Binding-site contacts:
Ligand atom O2 contacts residue ALA1079 of chain 1.A at 4.0 Å.
Ligand atom O2 contacts residue PHE914 of chain 1.A at 3.6 Å.
Ligand atom C1' contacts residue PHE1009 of chain 1.A at 3.9 Å (hydrophobic).
Ligand atom C1' contacts residue THR1010 of chain 1.A at 3.6 Å.
Ligand atom C1 contacts residue PHE1009 of chain 1.A at 3.7 Å (hydrophobic).
Ligand atom O2' contacts residue THR1010 of chain 1.A at 2.8 Å (h-bond).
Ligand atom C5 contacts residue SER876 of chain 1.A at 3.9 Å.
Ligand atom C4 contacts residue LEU873 of chain 1.A at 3.8 Å (hydrophobic).
Ligand atom C1' contacts residue SER1008 of chain 1.A at 4.2 Å.
Ligand atom C2 contacts residue GLU802 of chain 1.A at 4.2 Å.
Ligand atom O2 contacts residue MOS1 of chain 1.F at 3.9 Å.
Ligand atom O2' contacts residue ARG880 of chain 1.A at 2.9 Å (salt-bridge).
Ligand atom C3 contacts residue PHE1009 of chain 1.A at 3.7 Å (hydrophobic).
Ligand atom C4 contacts residue GLU802 of chain 1.A at 3.9 Å.
Ligand atom O1' contacts residue ARG880 of chain 1.A at 3.0 Å (salt-bridge).
Ligand atom C1' contacts residue ARG880 of chain 1.A at 3.4 Å.
Ligand atom C6 contacts residue PHE1009 of chain 1.A at 3.9 Å (hydrophobic).
Ligand atom C4 contacts residue PHE914 of chain 1.A at 4.1 Å (hydrophobic).
Ligand atom O2' contacts residue PHE1009 of chain 1.A at 3.6 Å.
Ligand atom C6 contacts residue SER876 of chain 1.A at 4.0 Å.
Ligand atom C3 contacts residue PHE914 of chain 1.A at 3.6 Å (hydrophobic).
Ligand atom C5 contacts residue VAL1011 of chain 1.A at 3.6 Å (hydrophobic).
Ligand atom C6 contacts residue THR1010 of chain 1.A at 3.4 Å.
Ligand atom C4 contacts residue PHE1009 of chain 1.A at 3.9 Å (hydrophobic).
Ligand atom O1' contacts residue ALA1079 of chain 1.A at 3.8 Å.
Ligand atom C1' contacts residue PHE914 of chain 1.A at 3.7 Å (hydrophobic).
Ligand atom C4 contacts residue LEU1014 of chain 1.A at 3.6 Å (hydrophobic).
Ligand atom C1 contacts residue THR1010 of chain 1.A at 4.0 Å.
Ligand atom O2 contacts residue PHE1009 of chain 1.A at 4.1 Å.
Ligand atom C2 contacts residue PHE914 of chain 1.A at 3.4 Å (hydrophobic).
Ligand atom C3 contacts residue LEU873 of chain 1.A at 4.2 Å (hydrophobic).
Ligand atom C1 contacts residue PHE914 of chain 1.A at 3.5 Å (hydrophobic).
Ligand atom C5 contacts residue PHE1009 of chain 1.A at 4.0 Å (hydrophobic).
Ligand atom O2' contacts residue SER1008 of chain 1.A at 3.7 Å.
Ligand atom C6 contacts residue PHE914 of chain 1.A at 4.0 Å (hydrophobic).
Ligand atom C6 contacts residue VAL1011 of chain 1.A at 4.1 Å (hydrophobic).
Ligand atom C5 contacts residue LEU1014 of chain 1.A at 3.7 Å (hydrophobic).
Ligand atom O1' contacts residue PHE914 of chain 1.A at 3.5 Å.
Ligand atom C3 contacts residue GLU802 of chain 1.A at 3.1 Å.
Ligand atom C2 contacts residue PHE1009 of chain 1.A at 3.6 Å (hydrophobic).

The protein below binds the small molecule below.
Small molecule (SMILES): O=C(O)c1ccccc1O

Sequence of chain 1.A:
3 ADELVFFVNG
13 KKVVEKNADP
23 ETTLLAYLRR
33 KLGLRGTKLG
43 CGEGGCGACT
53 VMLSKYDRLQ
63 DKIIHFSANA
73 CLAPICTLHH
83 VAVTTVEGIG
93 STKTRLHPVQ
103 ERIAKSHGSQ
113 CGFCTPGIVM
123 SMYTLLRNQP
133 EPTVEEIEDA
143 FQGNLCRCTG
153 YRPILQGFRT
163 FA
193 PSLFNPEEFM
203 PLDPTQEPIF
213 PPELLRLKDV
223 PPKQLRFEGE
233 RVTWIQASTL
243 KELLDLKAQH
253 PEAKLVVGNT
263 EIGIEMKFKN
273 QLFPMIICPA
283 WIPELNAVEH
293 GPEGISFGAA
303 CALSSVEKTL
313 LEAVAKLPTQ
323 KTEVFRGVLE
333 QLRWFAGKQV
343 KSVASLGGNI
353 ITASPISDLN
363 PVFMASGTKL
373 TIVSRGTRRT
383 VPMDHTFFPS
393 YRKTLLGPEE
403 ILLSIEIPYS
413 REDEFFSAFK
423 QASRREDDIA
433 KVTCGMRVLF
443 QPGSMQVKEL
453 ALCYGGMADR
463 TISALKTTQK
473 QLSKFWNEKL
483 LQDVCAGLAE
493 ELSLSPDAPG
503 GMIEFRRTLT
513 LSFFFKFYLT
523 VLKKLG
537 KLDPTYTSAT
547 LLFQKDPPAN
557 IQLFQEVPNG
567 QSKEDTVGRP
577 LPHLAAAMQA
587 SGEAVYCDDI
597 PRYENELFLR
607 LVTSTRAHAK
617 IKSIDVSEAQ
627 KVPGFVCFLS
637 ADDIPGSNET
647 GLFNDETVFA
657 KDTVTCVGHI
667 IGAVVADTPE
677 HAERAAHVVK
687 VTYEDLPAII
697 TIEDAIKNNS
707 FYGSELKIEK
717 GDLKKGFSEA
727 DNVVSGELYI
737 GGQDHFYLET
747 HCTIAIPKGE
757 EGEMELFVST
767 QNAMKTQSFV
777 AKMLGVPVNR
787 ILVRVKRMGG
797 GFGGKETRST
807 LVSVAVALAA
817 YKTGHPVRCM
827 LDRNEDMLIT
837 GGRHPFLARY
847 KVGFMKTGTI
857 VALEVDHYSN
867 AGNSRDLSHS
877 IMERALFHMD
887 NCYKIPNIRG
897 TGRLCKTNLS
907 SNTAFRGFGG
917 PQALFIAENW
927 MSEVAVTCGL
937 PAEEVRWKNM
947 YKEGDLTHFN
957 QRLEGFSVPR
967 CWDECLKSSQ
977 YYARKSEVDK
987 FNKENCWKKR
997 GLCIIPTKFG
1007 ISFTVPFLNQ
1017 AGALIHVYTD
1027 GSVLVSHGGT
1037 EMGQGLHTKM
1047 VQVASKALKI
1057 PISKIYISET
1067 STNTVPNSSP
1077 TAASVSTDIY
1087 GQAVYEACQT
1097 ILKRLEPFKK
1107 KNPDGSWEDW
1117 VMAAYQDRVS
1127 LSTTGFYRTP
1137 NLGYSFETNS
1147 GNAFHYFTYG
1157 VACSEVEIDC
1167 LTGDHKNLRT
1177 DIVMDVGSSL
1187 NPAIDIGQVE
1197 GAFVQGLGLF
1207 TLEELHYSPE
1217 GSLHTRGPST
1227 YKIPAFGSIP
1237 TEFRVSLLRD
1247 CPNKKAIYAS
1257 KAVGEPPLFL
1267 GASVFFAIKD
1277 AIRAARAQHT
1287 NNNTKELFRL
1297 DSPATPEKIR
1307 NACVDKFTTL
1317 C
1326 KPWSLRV